Sequence of chain 1.B:
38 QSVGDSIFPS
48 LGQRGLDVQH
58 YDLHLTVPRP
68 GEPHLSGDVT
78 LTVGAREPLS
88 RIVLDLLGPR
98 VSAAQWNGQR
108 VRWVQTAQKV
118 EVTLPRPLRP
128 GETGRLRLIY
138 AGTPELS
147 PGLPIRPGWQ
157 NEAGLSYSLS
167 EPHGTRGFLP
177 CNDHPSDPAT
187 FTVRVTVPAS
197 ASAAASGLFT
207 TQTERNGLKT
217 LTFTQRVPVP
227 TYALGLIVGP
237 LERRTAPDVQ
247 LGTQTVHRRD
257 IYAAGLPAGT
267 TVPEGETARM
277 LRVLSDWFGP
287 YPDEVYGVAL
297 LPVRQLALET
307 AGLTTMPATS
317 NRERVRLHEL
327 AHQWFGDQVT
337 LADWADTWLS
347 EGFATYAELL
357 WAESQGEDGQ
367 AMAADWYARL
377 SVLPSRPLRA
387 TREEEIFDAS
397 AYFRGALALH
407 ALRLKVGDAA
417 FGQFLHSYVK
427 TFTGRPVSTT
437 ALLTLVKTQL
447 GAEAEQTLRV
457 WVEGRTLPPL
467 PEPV

This small molecule binds to this protein.
Small molecule (SMILES): N[C@@H](Cc1ccc(O)cc1)C(=O)O

Binding-site contacts:
Ligand atom CD1 contacts residue LEU302 of chain 1.B at 4.0 Å (hydrophobic).
Ligand atom CA contacts residue ALA303 of chain 1.B at 3.7 Å (hydrophobic).
Ligand atom N contacts residue GLU167 of chain 1.B at 2.6 Å (salt-bridge).
Ligand atom O contacts residue HIS324 of chain 1.B at 3.9 Å.
Ligand atom OH contacts residue GLU167 of chain 1.B at 2.5 Å (salt-bridge).
Ligand atom CG contacts residue GLU167 of chain 1.B at 3.8 Å.
Ligand atom CD1 contacts residue ALA303 of chain 1.B at 3.4 Å (hydrophobic).
Ligand atom CA contacts residue ZN1 of chain 1.F at 3.9 Å.
Ligand atom C contacts residue TYR398 of chain 1.B at 3.5 Å (hydrophobic).
Ligand atom CD2 contacts residue GLU167 of chain 1.B at 3.5 Å.
Ligand atom N contacts residue GLU347 of chain 1.B at 3.3 Å (salt-bridge).
Ligand atom CD2 contacts residue PHE393 of chain 1.B at 4.0 Å (hydrophobic).
Ligand atom CB contacts residue TYR398 of chain 1.B at 3.6 Å (hydrophobic).
Ligand atom CA contacts residue GLU347 of chain 1.B at 3.9 Å.
Ligand atom OXT contacts residue GLU305 of chain 1.B at 3.4 Å (salt-bridge).
Ligand atom C contacts residue HIS324 of chain 1.B at 4.0 Å.
Ligand atom OXT contacts residue ZN1 of chain 1.F at 1.8 Å.
Ligand atom OXT contacts residue GLU347 of chain 1.B at 3.4 Å (salt-bridge).
Ligand atom CG contacts residue LEU302 of chain 1.B at 4.0 Å (hydrophobic).
Ligand atom N contacts residue LEU304 of chain 1.B at 3.8 Å.
Ligand atom CZ contacts residue GLU167 of chain 1.B at 3.2 Å.
Ligand atom CA contacts residue GLU305 of chain 1.B at 3.7 Å.
Ligand atom CZ contacts residue ILE151 of chain 1.B at 3.9 Å (hydrophobic).
Ligand atom N contacts residue GLU305 of chain 1.B at 3.0 Å (salt-bridge).
Ligand atom O contacts residue ZN1 of chain 1.F at 2.9 Å.
Ligand atom OXT contacts residue HIS324 of chain 1.B at 3.2 Å (h-bond).
Ligand atom O contacts residue TYR398 of chain 1.B at 2.5 Å (h-bond).
Ligand atom C contacts residue ZN1 of chain 1.F at 2.6 Å.
Ligand atom CA contacts residue TYR398 of chain 1.B at 4.1 Å (hydrophobic).
Ligand atom C contacts residue GLU347 of chain 1.B at 3.5 Å.
Ligand atom CA contacts residue GLU167 of chain 1.B at 3.9 Å.
Ligand atom C contacts residue GLU305 of chain 1.B at 4.0 Å.
Ligand atom CE1 contacts residue LEU304 of chain 1.B at 4.1 Å (hydrophobic).
Ligand atom CE2 contacts residue GLU167 of chain 1.B at 3.2 Å.
Ligand atom OXT contacts residue GLU325 of chain 1.B at 3.6 Å (salt-bridge).
Ligand atom N contacts residue ZN1 of chain 1.F at 4.0 Å.
Ligand atom O contacts residue GLU347 of chain 1.B at 3.4 Å (salt-bridge).
Ligand atom OH contacts residue LEU165 of chain 1.B at 4.0 Å.
Ligand atom OH contacts residue ILE151 of chain 1.B at 2.9 Å.
Ligand atom OXT contacts residue HIS328 of chain 1.B at 3.1 Å (h-bond).